Sequence of chain 1.E:
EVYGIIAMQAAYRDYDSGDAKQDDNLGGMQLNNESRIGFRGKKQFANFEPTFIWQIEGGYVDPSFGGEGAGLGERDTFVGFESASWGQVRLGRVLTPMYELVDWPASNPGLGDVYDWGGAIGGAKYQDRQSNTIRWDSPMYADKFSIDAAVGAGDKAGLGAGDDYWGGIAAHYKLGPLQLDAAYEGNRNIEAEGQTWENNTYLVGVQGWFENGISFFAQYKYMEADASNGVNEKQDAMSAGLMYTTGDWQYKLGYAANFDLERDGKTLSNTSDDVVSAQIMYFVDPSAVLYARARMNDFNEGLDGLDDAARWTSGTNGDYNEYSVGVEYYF

This protein binds this small molecule.
Small molecule (SMILES): CC(=O)N[C@H]1[C@H](O[C@H]2[C@H](O)[C@@H](NC(C)=O)[C@H](O[C@H]3[C@H](O)[C@@H](NC(C)=O)CO[C@@H]3CO)O[C@@H]2CO)O[C@H](CO)[C@@H](O[C@@H]2O[C@H](CO)[C@@H](O[C@@H]3O[C@H](CO)[C@@H](O)[C@H](O)[C@H]3NC(C)=O)[C@H](O)[C@H]2NC(C)=O)[C@@H]1O

Binding-site contacts:
Ligand atom C2 contacts residue ASN108 of chain 1.E at 3.6 Å.
Ligand atom C2 contacts residue ASP103 of chain 1.E at 3.8 Å.
Ligand atom N2 contacts residue GLU328 of chain 1.E at 3.1 Å (salt-bridge).
Ligand atom C3 contacts residue ASP103 of chain 1.E at 3.5 Å.
Ligand atom O7 contacts residue ARG293 of chain 1.E at 3.6 Å (salt-bridge).
Ligand atom C4 contacts residue TRP117 of chain 1.E at 3.8 Å (hydrophobic).
Ligand atom O6 contacts residue ASP128 of chain 1.E at 3.4 Å (salt-bridge).
Ligand atom C7 contacts residue ASN317 of chain 1.E at 3.2 Å.
Ligand atom O3 contacts residue ASN317 of chain 1.E at 2.8 Å (h-bond).
Ligand atom C4 contacts residue TYR60 of chain 1.E at 3.8 Å (hydrophobic).
Ligand atom O5 contacts residue TRP104 of chain 1.E at 3.3 Å.
Ligand atom C6 contacts residue TRP104 of chain 1.E at 3.7 Å (hydrophobic).
Ligand atom O7 contacts residue ASN317 of chain 1.E at 3.5 Å (h-bond).
Ligand atom C7 contacts residue ARG75 of chain 1.E at 3.5 Å.
Ligand atom N2 contacts residue ASN317 of chain 1.E at 3.4 Å (h-bond).
Ligand atom C8 contacts residue ASP128 of chain 1.E at 3.1 Å.
Ligand atom C8 contacts residue PHE65 of chain 1.E at 3.5 Å (hydrophobic).
Ligand atom C8 contacts residue GLU34 of chain 1.E at 3.1 Å.
Ligand atom C8 contacts residue ASN32 of chain 1.E at 3.2 Å.
Ligand atom C8 contacts residue ARG75 of chain 1.E at 3.5 Å.
Ligand atom C6 contacts residue ASP103 of chain 1.E at 3.5 Å.
Ligand atom O3 contacts residue GLU328 of chain 1.E at 3.5 Å (salt-bridge).
Ligand atom O3 contacts residue TYR60 of chain 1.E at 3.4 Å (h-bond).
Ligand atom N2 contacts residue GLU34 of chain 1.E at 3.1 Å (salt-bridge).
Ligand atom C6 contacts residue GLU34 of chain 1.E at 3.7 Å.
Ligand atom C3 contacts residue GLU328 of chain 1.E at 3.8 Å.
Ligand atom C8 contacts residue ASN317 of chain 1.E at 3.6 Å.
Ligand atom C7 contacts residue GLU328 of chain 1.E at 3.6 Å.
Ligand atom N2 contacts residue ARG75 of chain 1.E at 3.8 Å.
Ligand atom O7 contacts residue ASN108 of chain 1.E at 2.9 Å (h-bond).
Ligand atom C7 contacts residue GLU34 of chain 1.E at 3.6 Å.
Ligand atom C8 contacts residue TYR291 of chain 1.E at 3.4 Å (hydrophobic).
Ligand atom C8 contacts residue ARG36 of chain 1.E at 3.3 Å.
Ligand atom C2 contacts residue TRP312 of chain 1.E at 3.8 Å (hydrophobic).
Ligand atom N2 contacts residue ASP103 of chain 1.E at 3.2 Å (salt-bridge).
Ligand atom O7 contacts residue TRP117 of chain 1.E at 3.8 Å.
Ligand atom O7 contacts residue ASP103 of chain 1.E at 3.4 Å (salt-bridge).
Ligand atom C7 contacts residue ASP103 of chain 1.E at 3.6 Å.
Ligand atom C6 contacts residue TYR99 of chain 1.E at 3.8 Å (hydrophobic).
Ligand atom C8 contacts residue GLU328 of chain 1.E at 3.4 Å.